A small-molecule ligand and the protein it binds are described below.
Small molecule (SMILES): CC(=O)N[C@@H]1[C@@H](O)[C@H](O)[C@@H](CO)O[C@H]1O

Sequence of chain 1.B:
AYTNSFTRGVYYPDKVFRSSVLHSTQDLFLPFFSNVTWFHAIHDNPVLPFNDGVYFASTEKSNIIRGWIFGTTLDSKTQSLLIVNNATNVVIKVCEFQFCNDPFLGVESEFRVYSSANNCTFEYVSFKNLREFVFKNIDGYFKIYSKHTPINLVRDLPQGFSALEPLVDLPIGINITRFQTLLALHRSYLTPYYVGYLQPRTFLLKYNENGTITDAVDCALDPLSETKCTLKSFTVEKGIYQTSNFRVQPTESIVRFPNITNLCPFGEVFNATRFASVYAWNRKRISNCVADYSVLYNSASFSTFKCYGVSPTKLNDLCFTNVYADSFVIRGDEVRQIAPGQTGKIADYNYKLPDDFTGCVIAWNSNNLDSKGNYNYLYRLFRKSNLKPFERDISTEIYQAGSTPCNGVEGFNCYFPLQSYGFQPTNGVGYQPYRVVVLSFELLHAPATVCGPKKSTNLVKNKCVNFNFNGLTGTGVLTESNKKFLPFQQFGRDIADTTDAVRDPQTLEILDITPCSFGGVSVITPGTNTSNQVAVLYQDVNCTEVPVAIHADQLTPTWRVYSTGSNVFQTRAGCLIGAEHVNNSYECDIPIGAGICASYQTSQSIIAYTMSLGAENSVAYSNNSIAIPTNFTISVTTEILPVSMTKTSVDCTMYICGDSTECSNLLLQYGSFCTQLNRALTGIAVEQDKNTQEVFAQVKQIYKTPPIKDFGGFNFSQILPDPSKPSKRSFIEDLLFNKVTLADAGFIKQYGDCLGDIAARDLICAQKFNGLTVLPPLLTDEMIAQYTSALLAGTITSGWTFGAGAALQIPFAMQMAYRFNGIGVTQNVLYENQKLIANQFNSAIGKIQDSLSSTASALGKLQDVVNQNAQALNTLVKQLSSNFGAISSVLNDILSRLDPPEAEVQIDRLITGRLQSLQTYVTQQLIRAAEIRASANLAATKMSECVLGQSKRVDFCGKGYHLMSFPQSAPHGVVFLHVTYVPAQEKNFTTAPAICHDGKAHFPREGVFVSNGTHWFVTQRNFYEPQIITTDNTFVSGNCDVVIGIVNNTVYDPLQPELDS

Binding-site contacts:
Ligand atom C8 contacts residue ASN267 of chain 1.B at 3.9 Å.
Ligand atom C7 contacts residue ASN269 of chain 1.B at 3.8 Å.
Ligand atom C2 contacts residue ASN269 of chain 1.B at 2.4 Å.
Ligand atom C3 contacts residue ASN269 of chain 1.B at 3.8 Å.
Ligand atom C4 contacts residue ASN269 of chain 1.B at 4.2 Å.
Ligand atom O7 contacts residue ASN267 of chain 1.B at 4.4 Å.
Ligand atom C5 contacts residue ASN269 of chain 1.B at 3.6 Å.
Ligand atom C7 contacts residue ASN267 of chain 1.B at 4.1 Å.
Ligand atom O5 contacts residue ASN269 of chain 1.B at 2.3 Å (h-bond).
Ligand atom N2 contacts residue ASN269 of chain 1.B at 3.0 Å (h-bond).
Ligand atom C1 contacts residue ASN269 of chain 1.B at 1.4 Å.
Ligand atom O7 contacts residue ASN269 of chain 1.B at 4.1 Å.